Binding-site contacts:
Ligand atom OAI contacts residue ASN287 of chain 1.B at 3.3 Å (h-bond).
Ligand atom CAL contacts residue ALA316 of chain 1.B at 4.1 Å (hydrophobic).
Ligand atom CAO contacts residue ALA316 of chain 1.B at 3.7 Å (hydrophobic).
Ligand atom OAI contacts residue ASN341 of chain 1.B at 4.1 Å.
Ligand atom CAN contacts residue GLN118 of chain 1.B at 4.0 Å.
Ligand atom NAM contacts residue ALA316 of chain 1.B at 3.1 Å (h-bond).
Ligand atom OAU contacts residue ASN150 of chain 1.B at 2.6 Å (h-bond).
Ligand atom CAG contacts residue ASN341 of chain 1.B at 3.8 Å.
Ligand atom CAT contacts residue TYR219 of chain 1.B at 3.6 Å (hydrophobic).
Ligand atom CAL contacts residue SER62 of chain 1.B at 3.4 Å.
Ligand atom CAG contacts residue ASN287 of chain 1.B at 3.6 Å.
Ligand atom OAI contacts residue ALA316 of chain 1.B at 3.9 Å.
Ligand atom CAY contacts residue GLY318 of chain 1.B at 3.6 Å.
Ligand atom CAZ contacts residue THR317 of chain 1.B at 4.0 Å.
Ligand atom OAP contacts residue GLY315 of chain 1.B at 3.5 Å.
Ligand atom CAN contacts residue SER62 of chain 1.B at 4.0 Å.
Ligand atom OAP contacts residue ALA316 of chain 1.B at 2.7 Å (h-bond).
Ligand atom SAE contacts residue LEU117 of chain 1.B at 3.8 Å.
Ligand atom CAO contacts residue SER62 of chain 1.B at 2.9 Å.
Ligand atom CAN contacts residue ASN150 of chain 1.B at 3.7 Å.
Ligand atom OAS contacts residue ASN287 of chain 1.B at 3.3 Å (h-bond).
Ligand atom CAV contacts residue THR317 of chain 1.B at 4.0 Å.
Ligand atom CAW contacts residue THR317 of chain 1.B at 4.0 Å.
Ligand atom CAA contacts residue ASN287 of chain 1.B at 3.6 Å.
Ligand atom OAH contacts residue ASN341 of chain 1.B at 3.2 Å (h-bond).
Ligand atom CAT contacts residue ALA316 of chain 1.B at 3.3 Å (hydrophobic).
Ligand atom CAW contacts residue ALA316 of chain 1.B at 3.8 Å (hydrophobic).
Ligand atom SAE contacts residue GLN118 of chain 1.B at 3.3 Å (h-bond).
Ligand atom CAQ contacts residue LEU291 of chain 1.B at 4.0 Å (hydrophobic).
Ligand atom CAZ contacts residue GLY318 of chain 1.B at 3.7 Å.
Ligand atom OAP contacts residue SER62 of chain 1.B at 2.6 Å (h-bond).
Ligand atom CAV contacts residue ALA316 of chain 1.B at 3.6 Å (hydrophobic).
Ligand atom CAN contacts residue ALA316 of chain 1.B at 3.7 Å (hydrophobic).
Ligand atom CAR contacts residue GLN118 of chain 1.B at 4.0 Å.
Ligand atom NAM contacts residue SER62 of chain 1.B at 3.7 Å.
Ligand atom SAX contacts residue VAL209 of chain 1.B at 3.9 Å.
Ligand atom SAX contacts residue THR317 of chain 1.B at 4.1 Å.
Ligand atom CAY contacts residue THR317 of chain 1.B at 4.1 Å.
Ligand atom OAU contacts residue GLN118 of chain 1.B at 3.1 Å (h-bond).
Ligand atom OAB contacts residue ASN287 of chain 1.B at 3.4 Å (h-bond).

A protein and the small-molecule ligand that binds it are described below.
Small molecule (SMILES): CC(=O)OCC1=C(C(=O)O)N[C@@H]([C@@H](C=O)NC(=O)Cc2cccs2)SC1

Sequence of chain 1.B:
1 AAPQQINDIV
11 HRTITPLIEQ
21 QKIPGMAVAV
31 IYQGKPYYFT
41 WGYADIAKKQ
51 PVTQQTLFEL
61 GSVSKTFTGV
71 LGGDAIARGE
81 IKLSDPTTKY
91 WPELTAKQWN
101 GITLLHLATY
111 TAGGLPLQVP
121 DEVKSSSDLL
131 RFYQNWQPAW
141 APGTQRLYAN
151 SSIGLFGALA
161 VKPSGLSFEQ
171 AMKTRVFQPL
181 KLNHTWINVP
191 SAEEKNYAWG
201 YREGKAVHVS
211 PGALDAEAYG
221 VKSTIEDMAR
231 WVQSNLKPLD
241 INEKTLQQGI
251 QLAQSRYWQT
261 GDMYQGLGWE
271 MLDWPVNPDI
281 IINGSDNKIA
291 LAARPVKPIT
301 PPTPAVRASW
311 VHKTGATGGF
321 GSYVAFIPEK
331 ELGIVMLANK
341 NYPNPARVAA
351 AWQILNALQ